A small-molecule ligand and the protein it binds are described below.
Small molecule (SMILES): CC(C)C[C@H](NC(=O)[C@H](CCc1ccccc1)NC(=O)CN1CCOCC1)C(=O)N[C@@H](Cc1ccccc1)C(=O)N[C@@H](CC(C)C)[C@@H](O)[C@H](C)CO

Sequence of chain 1.K:
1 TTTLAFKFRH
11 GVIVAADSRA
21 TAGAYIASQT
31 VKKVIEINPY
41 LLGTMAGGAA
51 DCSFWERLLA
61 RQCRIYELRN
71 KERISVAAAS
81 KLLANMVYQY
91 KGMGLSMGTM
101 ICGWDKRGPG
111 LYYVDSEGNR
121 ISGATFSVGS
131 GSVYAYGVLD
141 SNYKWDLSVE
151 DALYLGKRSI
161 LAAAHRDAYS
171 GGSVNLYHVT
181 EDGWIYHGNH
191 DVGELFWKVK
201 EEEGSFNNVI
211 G

Binding-site contacts:
Ligand atom C31 contacts residue GLY47 of chain 1.K at 3.2 Å.
Ligand atom C27 contacts residue ALA27 of chain 1.K at 3.4 Å (hydrophobic).
Ligand atom C47 contacts residue THR1 of chain 1.K at 1.4 Å.
Ligand atom N41 contacts residue THR1 of chain 1.K at 3.6 Å.
Ligand atom C39 contacts residue GLY47 of chain 1.K at 3.6 Å.
Ligand atom O40 contacts residue THR21 of chain 1.K at 3.0 Å (h-bond).
Ligand atom C59 contacts residue THR1 of chain 1.K at 2.5 Å.
Ligand atom C43 contacts residue GLY47 of chain 1.K at 3.6 Å.
Ligand atom O60 contacts residue MES1 of chain 1.MA at 2.5 Å (h-bond).
Ligand atom C44 contacts residue THR1 of chain 1.K at 3.7 Å.
Ligand atom C58 contacts residue LYS33 of chain 1.K at 3.7 Å.
Ligand atom C11 contacts residue ASP126 of chain 1.L at 3.5 Å.
Ligand atom C23 contacts residue THR21 of chain 1.K at 3.5 Å.
Ligand atom N30 contacts residue THR21 of chain 1.K at 3.1 Å (h-bond).
Ligand atom C46 contacts residue ALA49 of chain 1.K at 3.7 Å (hydrophobic).
Ligand atom C34 contacts residue GLY47 of chain 1.K at 3.5 Å.
Ligand atom O9 contacts residue PRO127 of chain 1.L at 3.3 Å.
Ligand atom N41 contacts residue GLY47 of chain 1.K at 2.9 Å (h-bond).
Ligand atom C51 contacts residue THR1 of chain 1.K at 1.5 Å.
Ligand atom C58 contacts residue ARG19 of chain 1.K at 3.1 Å.
Ligand atom O29 contacts residue ALA49 of chain 1.K at 3.2 Å (h-bond).
Ligand atom O48 contacts residue GLY47 of chain 1.K at 3.2 Å (h-bond).
Ligand atom C43 contacts residue THR1 of chain 1.K at 2.6 Å.
Ligand atom C42 contacts residue THR1 of chain 1.K at 2.3 Å.
Ligand atom C8 contacts residue PRO127 of chain 1.L at 3.8 Å (hydrophobic).
Ligand atom C17 contacts residue ARG101 of chain 1.L at 3.6 Å.
Ligand atom C58 contacts residue THR1 of chain 1.K at 2.5 Å.
Ligand atom O60 contacts residue SER130 of chain 1.K at 3.7 Å.
Ligand atom O40 contacts residue ALA20 of chain 1.K at 3.5 Å.
Ligand atom C18 contacts residue ARG101 of chain 1.L at 3.8 Å.
Ligand atom C58 contacts residue TYR169 of chain 1.K at 3.0 Å (hydrophobic).
Ligand atom O60 contacts residue THR1 of chain 1.K at 2.7 Å (h-bond).
Ligand atom N22 contacts residue ASP126 of chain 1.L at 3.4 Å (salt-bridge).
Ligand atom C12 contacts residue ASP126 of chain 1.L at 3.1 Å.
Ligand atom C59 contacts residue MES1 of chain 1.MA at 3.7 Å.
Ligand atom C6 contacts residue ALA22 of chain 1.K at 3.6 Å (hydrophobic).
Ligand atom O48 contacts residue MES1 of chain 1.MA at 2.8 Å (h-bond).
Ligand atom C44 contacts residue LYS33 of chain 1.K at 3.5 Å.
Ligand atom O48 contacts residue THR1 of chain 1.K at 2.3 Å (h-bond).
Ligand atom C51 contacts residue TYR169 of chain 1.K at 3.6 Å (hydrophobic).

Sequence of chain 1.L:
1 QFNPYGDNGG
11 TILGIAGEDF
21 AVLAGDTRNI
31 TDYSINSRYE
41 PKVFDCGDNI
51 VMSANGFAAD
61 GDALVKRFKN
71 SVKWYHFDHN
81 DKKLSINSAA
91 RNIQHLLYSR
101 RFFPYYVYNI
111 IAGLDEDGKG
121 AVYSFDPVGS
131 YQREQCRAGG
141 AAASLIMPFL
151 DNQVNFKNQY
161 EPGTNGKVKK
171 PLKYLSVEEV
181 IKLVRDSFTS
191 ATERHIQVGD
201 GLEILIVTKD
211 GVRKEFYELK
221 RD